Binding-site contacts:
Ligand atom N3 contacts residue PHE288 of chain 1.D at 3.4 Å.
Ligand atom C9 contacts residue PHE288 of chain 1.D at 3.6 Å (hydrophobic).
Ligand atom C9 contacts residue GLN285 of chain 1.D at 3.9 Å.
Ligand atom C11 contacts residue PHE256 of chain 1.D at 4.1 Å (hydrophobic).
Ligand atom N1 contacts residue LEU235 of chain 1.D at 3.4 Å.
Ligand atom C4 contacts residue LEU196 of chain 1.D at 3.7 Å (hydrophobic).
Ligand atom O1 contacts residue PHE288 of chain 1.D at 3.5 Å.
Ligand atom C8 contacts residue GLN285 of chain 1.D at 3.9 Å.
Ligand atom N1 contacts residue PHE288 of chain 1.D at 3.9 Å.
Ligand atom C9 contacts residue ILE252 of chain 1.D at 3.5 Å (hydrophobic).
Ligand atom N2 contacts residue ILE252 of chain 1.D at 3.5 Å.
Ligand atom C18 contacts residue MET273 of chain 1.D at 3.8 Å (hydrophobic).
Ligand atom C17 contacts residue PHE288 of chain 1.D at 3.8 Å (hydrophobic).
Ligand atom C11 contacts residue MET273 of chain 1.D at 3.5 Å (hydrophobic).
Ligand atom N4 contacts residue PHE288 of chain 1.D at 3.6 Å.
Ligand atom C1 contacts residue TYR81 of chain 1.D at 3.9 Å (hydrophobic).
Ligand atom C16 contacts residue ILE292 of chain 1.D at 3.7 Å (hydrophobic).
Ligand atom C6 contacts residue ILE252 of chain 1.D at 3.4 Å (hydrophobic).
Ligand atom C1 contacts residue HIS82 of chain 1.D at 3.6 Å.
Ligand atom C12 contacts residue PHE288 of chain 1.D at 4.0 Å (hydrophobic).
Ligand atom N2 contacts residue LEU235 of chain 1.D at 3.9 Å.
Ligand atom C14 contacts residue LEU196 of chain 1.D at 3.5 Å (hydrophobic).
Ligand atom C10 contacts residue PHE256 of chain 1.D at 3.8 Å (hydrophobic).
Ligand atom C5 contacts residue LEU235 of chain 1.D at 4.0 Å (hydrophobic).
Ligand atom C8 contacts residue PHE288 of chain 1.D at 3.7 Å (hydrophobic).
Ligand atom O2 contacts residue MET273 of chain 1.D at 3.4 Å.
Ligand atom C10 contacts residue MET273 of chain 1.D at 3.9 Å (hydrophobic).
Ligand atom O1 contacts residue PHE256 of chain 1.D at 4.0 Å.
Ligand atom C6 contacts residue PHE288 of chain 1.D at 3.4 Å (hydrophobic).
Ligand atom C7 contacts residue PHE288 of chain 1.D at 3.5 Å (hydrophobic).
Ligand atom C13 contacts residue LEU196 of chain 1.D at 3.7 Å (hydrophobic).
Ligand atom C5 contacts residue PHE288 of chain 1.D at 3.7 Å (hydrophobic).
Ligand atom C10 contacts residue PHE288 of chain 1.D at 3.8 Å (hydrophobic).
Ligand atom N2 contacts residue PHE288 of chain 1.D at 3.8 Å.
Ligand atom N4 contacts residue GLN285 of chain 1.D at 3.1 Å (h-bond).
Ligand atom C2 contacts residue PHE256 of chain 1.D at 4.0 Å (hydrophobic).
Ligand atom N3 contacts residue ILE252 of chain 1.D at 4.0 Å.
Ligand atom O2 contacts residue PHE288 of chain 1.D at 3.7 Å.
Ligand atom C9 contacts residue GLN238 of chain 1.D at 4.1 Å.
Ligand atom C15 contacts residue ILE292 of chain 1.D at 4.0 Å (hydrophobic).

The protein below binds the small molecule below.
Small molecule (SMILES): COc1ccccc1CCOc1cncc2nnc(CC(C)C)n12

Sequence of chain 1.D:
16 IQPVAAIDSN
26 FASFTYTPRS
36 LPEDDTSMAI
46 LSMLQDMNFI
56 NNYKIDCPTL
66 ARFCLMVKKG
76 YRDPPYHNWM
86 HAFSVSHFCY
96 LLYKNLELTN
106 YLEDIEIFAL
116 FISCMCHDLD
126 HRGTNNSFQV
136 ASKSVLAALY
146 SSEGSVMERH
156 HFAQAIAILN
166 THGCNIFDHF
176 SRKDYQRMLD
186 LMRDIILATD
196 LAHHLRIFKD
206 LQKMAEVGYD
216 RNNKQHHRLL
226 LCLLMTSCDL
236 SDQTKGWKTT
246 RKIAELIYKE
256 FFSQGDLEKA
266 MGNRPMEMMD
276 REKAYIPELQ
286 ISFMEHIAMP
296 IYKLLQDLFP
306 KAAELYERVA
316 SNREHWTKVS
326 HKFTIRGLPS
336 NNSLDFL